Binding-site contacts:
Ligand atom C15 contacts residue LEU383 of chain 1.B at 3.2 Å (hydrophobic).
Ligand atom C20 contacts residue ALA340 of chain 1.B at 3.5 Å (hydrophobic).
Ligand atom C4 contacts residue GLU71 of chain 1.B at 3.5 Å.
Ligand atom O contacts residue TYR185 of chain 1.B at 3.6 Å.
Ligand atom C14 contacts residue LEU384 of chain 1.B at 3.4 Å (hydrophobic).
Ligand atom C19 contacts residue SER309 of chain 1.B at 3.5 Å.
Ligand atom C15 contacts residue TYR289 of chain 1.B at 3.5 Å (hydrophobic).
Ligand atom C contacts residue HIS187 of chain 1.B at 3.7 Å.
Ligand atom S contacts residue TYR308 of chain 1.B at 3.5 Å.
Ligand atom C4 contacts residue VAL70 of chain 1.B at 3.3 Å (hydrophobic).
Ligand atom C20 contacts residue ASN339 of chain 1.B at 3.5 Å.
Ligand atom C18 contacts residue SER309 of chain 1.B at 3.4 Å.
Ligand atom C17 contacts residue TYR308 of chain 1.B at 3.6 Å (hydrophobic).
Ligand atom C2 contacts residue PHE79 of chain 1.B at 3.5 Å (hydrophobic).
Ligand atom N1 contacts residue PHE79 of chain 1.B at 3.4 Å.
Ligand atom S contacts residue TYR185 of chain 1.B at 3.5 Å.
Ligand atom C10 contacts residue TYR308 of chain 1.B at 3.7 Å (hydrophobic).
Ligand atom C4 contacts residue PHE79 of chain 1.B at 3.6 Å (hydrophobic).
Ligand atom C9 contacts residue TYR308 of chain 1.B at 3.7 Å (hydrophobic).
Ligand atom C19 contacts residue ASN339 of chain 1.B at 3.5 Å.
Ligand atom C17 contacts residue TYR289 of chain 1.B at 3.6 Å (hydrophobic).
Ligand atom C13 contacts residue PHE79 of chain 1.B at 3.6 Å (hydrophobic).
Ligand atom C16 contacts residue TYR308 of chain 1.B at 3.3 Å (hydrophobic).
Ligand atom C7 contacts residue TYR185 of chain 1.B at 3.5 Å (hydrophobic).
Ligand atom C11 contacts residue TYR289 of chain 1.B at 3.3 Å (hydrophobic).
Ligand atom C6 contacts residue TYR185 of chain 1.B at 3.4 Å (hydrophobic).
Ligand atom N contacts residue PHE79 of chain 1.B at 3.7 Å.
Ligand atom C19 contacts residue ALA340 of chain 1.B at 3.7 Å (hydrophobic).
Ligand atom O1 contacts residue LEU362 of chain 1.B at 3.6 Å.
Ligand atom C14 contacts residue LEU362 of chain 1.B at 3.6 Å (hydrophobic).
Ligand atom C15 contacts residue LEU384 of chain 1.B at 3.4 Å (hydrophobic).
Ligand atom C20 contacts residue LEU341 of chain 1.B at 3.7 Å (hydrophobic).
Ligand atom C13 contacts residue TYR81 of chain 1.B at 3.6 Å (hydrophobic).
Ligand atom C12 contacts residue LEU384 of chain 1.B at 3.6 Å (hydrophobic).
Ligand atom C14 contacts residue THR171 of chain 1.B at 3.4 Å.
Ligand atom C2 contacts residue SER293 of chain 1.B at 3.5 Å.
Ligand atom C3 contacts residue PHE79 of chain 1.B at 3.4 Å (hydrophobic).
Ligand atom C20 contacts residue TYR308 of chain 1.B at 3.5 Å (hydrophobic).
Ligand atom C21 contacts residue TYR308 of chain 1.B at 3.3 Å (hydrophobic).
Ligand atom N4 contacts residue LEU384 of chain 1.B at 2.9 Å (h-bond).

This protein binds this small molecule.
Small molecule (SMILES): Cc1nn(C)c(C)c1Cc1nnc(-c2sc3ccccc3c2OC2CCNCC2)o1

Sequence of chain 1.B:
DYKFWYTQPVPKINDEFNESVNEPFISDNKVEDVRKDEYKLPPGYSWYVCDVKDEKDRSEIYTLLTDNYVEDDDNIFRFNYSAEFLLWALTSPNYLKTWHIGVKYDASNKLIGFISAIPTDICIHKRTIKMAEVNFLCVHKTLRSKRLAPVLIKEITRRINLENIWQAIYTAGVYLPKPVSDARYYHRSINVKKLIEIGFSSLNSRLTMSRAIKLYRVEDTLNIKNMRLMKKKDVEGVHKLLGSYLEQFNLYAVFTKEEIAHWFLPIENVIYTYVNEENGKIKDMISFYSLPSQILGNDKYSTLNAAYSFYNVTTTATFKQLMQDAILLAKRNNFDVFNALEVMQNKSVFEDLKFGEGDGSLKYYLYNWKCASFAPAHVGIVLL